The protein below binds the small molecule below.
Small molecule (SMILES): Nc1nc2c(ncn2COCCO)c(=O)[nH]1

Binding-site contacts:
Ligand atom C8 contacts residue CYS111 of chain 4.A at 3.6 Å (hydrophobic).
Ligand atom O6 contacts residue VAL225 of chain 4.A at 3.8 Å.
Ligand atom C8 contacts residue VAL197 of chain 4.A at 4.0 Å (hydrophobic).
Ligand atom C1' contacts residue CYS111 of chain 4.A at 3.8 Å (hydrophobic).
Ligand atom C5 contacts residue PHE179 of chain 4.A at 3.5 Å (hydrophobic).
Ligand atom N2 contacts residue ALA176 of chain 4.A at 3.5 Å.
Ligand atom N3 contacts residue MET199 of chain 4.A at 3.8 Å.
Ligand atom N2 contacts residue PHE179 of chain 4.A at 3.8 Å.
Ligand atom C2 contacts residue PHE179 of chain 4.A at 3.6 Å (hydrophobic).
Ligand atom N9 contacts residue GLY112 of chain 4.A at 3.9 Å.
Ligand atom C5 contacts residue VAL197 of chain 4.A at 3.9 Å (hydrophobic).
Ligand atom C2' contacts residue PO41 of chain 4.C at 3.9 Å.
Ligand atom C3' contacts residue ARG107 of chain 4.A at 3.8 Å.
Ligand atom C8 contacts residue GLY112 of chain 4.A at 3.4 Å.
Ligand atom C1' contacts residue SER110 of chain 4.A at 3.3 Å.
Ligand atom C4 contacts residue PHE179 of chain 4.A at 3.7 Å (hydrophobic).
Ligand atom O1' contacts residue PO41 of chain 4.C at 3.6 Å.
Ligand atom C6 contacts residue PHE179 of chain 4.A at 3.7 Å (hydrophobic).
Ligand atom C2 contacts residue VAL197 of chain 4.A at 3.6 Å (hydrophobic).
Ligand atom O3' contacts residue GLU200 of chain 4.A at 2.7 Å (salt-bridge).
Ligand atom C3' contacts residue PO41 of chain 4.C at 2.9 Å.
Ligand atom N2 contacts residue VAL197 of chain 4.A at 3.4 Å.
Ligand atom N3 contacts residue VAL197 of chain 4.A at 3.5 Å (h-bond).
Ligand atom C4 contacts residue VAL197 of chain 4.A at 3.3 Å (hydrophobic).
Ligand atom O3' contacts residue MET84 of chain 4.A at 3.8 Å.
Ligand atom C1' contacts residue GLU198 of chain 4.A at 3.7 Å.
Ligand atom C3' contacts residue GLU200 of chain 4.A at 3.1 Å.
Ligand atom C1' contacts residue VAL197 of chain 4.A at 3.7 Å (hydrophobic).
Ligand atom C8 contacts residue SER222 of chain 4.A at 3.7 Å.
Ligand atom N1 contacts residue VAL197 of chain 4.A at 3.9 Å.
Ligand atom N3 contacts residue GLU198 of chain 4.A at 3.9 Å.
Ligand atom N7 contacts residue GLY112 of chain 4.A at 3.6 Å (h-bond).
Ligand atom N1 contacts residue PHE179 of chain 4.A at 3.7 Å.
Ligand atom N2 contacts residue MET199 of chain 4.A at 3.6 Å.
Ligand atom C3' contacts residue MET199 of chain 4.A at 3.8 Å (hydrophobic).
Ligand atom N9 contacts residue VAL197 of chain 4.A at 3.4 Å (h-bond).
Ligand atom O3' contacts residue PO41 of chain 4.C at 2.7 Å (h-bond).
Ligand atom C6 contacts residue VAL197 of chain 4.A at 3.9 Å (hydrophobic).
Ligand atom N3 contacts residue PHE179 of chain 4.A at 3.8 Å.
Ligand atom C2' contacts residue MET199 of chain 4.A at 3.7 Å (hydrophobic).

Sequence of chain 4.A:
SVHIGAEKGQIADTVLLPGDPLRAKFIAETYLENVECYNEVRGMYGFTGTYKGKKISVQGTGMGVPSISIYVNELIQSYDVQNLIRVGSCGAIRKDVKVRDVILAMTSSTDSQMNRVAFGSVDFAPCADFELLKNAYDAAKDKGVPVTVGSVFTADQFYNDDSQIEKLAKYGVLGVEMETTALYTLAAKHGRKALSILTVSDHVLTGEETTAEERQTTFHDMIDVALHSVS